Sequence of chain 2.A:
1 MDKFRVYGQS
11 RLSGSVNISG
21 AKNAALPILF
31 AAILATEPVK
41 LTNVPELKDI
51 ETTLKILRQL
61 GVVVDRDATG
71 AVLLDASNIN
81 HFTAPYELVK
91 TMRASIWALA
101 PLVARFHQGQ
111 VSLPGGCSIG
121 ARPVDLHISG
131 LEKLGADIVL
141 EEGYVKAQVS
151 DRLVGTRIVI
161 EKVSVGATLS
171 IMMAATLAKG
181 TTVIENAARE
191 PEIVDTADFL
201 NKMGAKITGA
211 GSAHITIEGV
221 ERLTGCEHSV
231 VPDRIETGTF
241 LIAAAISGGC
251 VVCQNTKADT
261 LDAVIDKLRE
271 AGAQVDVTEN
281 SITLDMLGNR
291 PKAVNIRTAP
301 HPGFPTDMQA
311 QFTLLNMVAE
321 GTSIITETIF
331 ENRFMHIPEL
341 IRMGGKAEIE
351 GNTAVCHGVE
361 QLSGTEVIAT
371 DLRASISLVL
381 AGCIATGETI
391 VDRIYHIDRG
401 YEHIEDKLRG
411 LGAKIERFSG

Binding-site contacts:
Ligand atom C3 contacts residue CYS117 of chain 2.A at 2.9 Å (hydrophobic).
Ligand atom O2 contacts residue GLY116 of chain 2.A at 4.5 Å.
Ligand atom C2 contacts residue SER118 of chain 2.A at 4.2 Å.
Ligand atom O5 contacts residue SER118 of chain 2.A at 3.1 Å (h-bond).
Ligand atom C2 contacts residue CYS117 of chain 2.A at 1.8 Å (hydrophobic).
Ligand atom C1 contacts residue CYS117 of chain 2.A at 2.9 Å (hydrophobic).
Ligand atom C3 contacts residue ARG122 of chain 2.A at 3.9 Å.
Ligand atom O4 contacts residue SO41 of chain 2.B at 3.7 Å.
Ligand atom O2 contacts residue SER118 of chain 2.A at 3.2 Å (h-bond).
Ligand atom C3 contacts residue ARG93 of chain 2.A at 3.8 Å.
Ligand atom O5 contacts residue ILE119 of chain 2.A at 3.3 Å.
Ligand atom O3 contacts residue THR370 of chain 2.A at 4.3 Å.
Ligand atom P contacts residue CYS117 of chain 2.A at 3.6 Å.
Ligand atom O3 contacts residue HIS396 of chain 2.A at 4.4 Å.
Ligand atom O3 contacts residue SER118 of chain 2.A at 3.9 Å.
Ligand atom O5 contacts residue CYS117 of chain 2.A at 3.3 Å (h-bond).
Ligand atom O3 contacts residue ASP371 of chain 2.A at 4.2 Å.
Ligand atom O4 contacts residue CYS117 of chain 2.A at 4.2 Å.
Ligand atom C2 contacts residue ARG122 of chain 2.A at 4.0 Å.
Ligand atom O4 contacts residue ARG399 of chain 2.A at 4.0 Å.
Ligand atom C1 contacts residue SER118 of chain 2.A at 4.1 Å.
Ligand atom O5 contacts residue ASP371 of chain 2.A at 4.2 Å.
Ligand atom O2 contacts residue CYS117 of chain 2.A at 3.3 Å (h-bond).
Ligand atom P contacts residue SER118 of chain 2.A at 3.9 Å.

A small-molecule ligand and the protein it binds are described below.
Small molecule (SMILES): C[C@H](O)[C@@H](O)P(=O)(O)O